Binding-site contacts:
Ligand atom C7 contacts residue GLU67 of chain 1.A at 4.0 Å.
Ligand atom C5 contacts residue VAL66 of chain 1.A at 4.2 Å (hydrophobic).
Ligand atom O1A contacts residue THR120 of chain 1.A at 3.2 Å (h-bond).
Ligand atom C1 contacts residue THR120 of chain 1.A at 3.8 Å.
Ligand atom O9 contacts residue ARG121 of chain 1.A at 3.2 Å (salt-bridge).
Ligand atom C6 contacts residue ASP137 of chain 1.A at 3.5 Å.
Ligand atom C3 contacts residue VAL66 of chain 1.A at 4.2 Å (hydrophobic).
Ligand atom O1B contacts residue THR120 of chain 1.A at 3.0 Å (h-bond).
Ligand atom O7 contacts residue GLU67 of chain 1.A at 3.2 Å.
Ligand atom C4 contacts residue THR120 of chain 1.A at 4.2 Å.
Ligand atom C11 contacts residue TYR119 of chain 1.A at 3.3 Å (hydrophobic).
Ligand atom O4 contacts residue TYR118 of chain 1.A at 4.0 Å.
Ligand atom C1 contacts residue TYR118 of chain 1.A at 4.0 Å (hydrophobic).
Ligand atom C7 contacts residue TYR119 of chain 1.A at 4.1 Å (hydrophobic).
Ligand atom O6 contacts residue VAL66 of chain 1.A at 3.4 Å.
Ligand atom O3 contacts residue VAL66 of chain 1.A at 3.0 Å.
Ligand atom O1A contacts residue TYR119 of chain 1.A at 3.9 Å.
Ligand atom C6 contacts residue ARG146 of chain 1.A at 3.7 Å.
Ligand atom O8 contacts residue ARG121 of chain 1.A at 3.1 Å (salt-bridge).
Ligand atom O1A contacts residue TYR118 of chain 1.A at 4.2 Å.
Ligand atom O6 contacts residue ASP137 of chain 1.A at 3.6 Å (salt-bridge).
Ligand atom O8 contacts residue TYR119 of chain 1.A at 3.8 Å.
Ligand atom C8 contacts residue VAL66 of chain 1.A at 4.0 Å (hydrophobic).
Ligand atom N5 contacts residue TYR119 of chain 1.A at 4.0 Å.
Ligand atom O9 contacts residue ASN65 of chain 1.A at 3.6 Å.
Ligand atom O6 contacts residue TYR122 of chain 1.A at 3.1 Å (h-bond).
Ligand atom C6 contacts residue TYR122 of chain 1.A at 3.6 Å (hydrophobic).
Ligand atom N5 contacts residue TYR118 of chain 1.A at 2.9 Å (h-bond).
Ligand atom C6 contacts residue TYR118 of chain 1.A at 3.5 Å (hydrophobic).
Ligand atom C10 contacts residue TYR118 of chain 1.A at 4.0 Å (hydrophobic).
Ligand atom O1B contacts residue TYR118 of chain 1.A at 4.0 Å.
Ligand atom C5 contacts residue TYR118 of chain 1.A at 3.4 Å (hydrophobic).
Ligand atom O1A contacts residue ARG121 of chain 1.A at 4.0 Å.
Ligand atom O9 contacts residue SER76 of chain 1.A at 4.1 Å.
Ligand atom C4 contacts residue TYR118 of chain 1.A at 3.2 Å (hydrophobic).
Ligand atom C11 contacts residue SER117 of chain 1.A at 4.1 Å.
Ligand atom O5 contacts residue VAL66 of chain 1.A at 3.9 Å.
Ligand atom C9 contacts residue ARG121 of chain 1.A at 3.7 Å.
Ligand atom C7 contacts residue VAL66 of chain 1.A at 4.2 Å (hydrophobic).
Ligand atom C6 contacts residue THR120 of chain 1.A at 4.1 Å.

A small-molecule ligand and the protein it binds are described below.
Small molecule (SMILES): CC(=O)N[C@@H]1[C@@H](O)[C@H](O[C@@H]2O[C@H](CO)[C@H](O)[C@H](O[C@]3(C(=O)O)C[C@H](O)[C@@H](NC(C)=O)[C@H]([C@H](O)[C@H](O)CO)O3)[C@H]2O)[C@@H](CO)O[C@H]1O

Sequence of chain 1.A:
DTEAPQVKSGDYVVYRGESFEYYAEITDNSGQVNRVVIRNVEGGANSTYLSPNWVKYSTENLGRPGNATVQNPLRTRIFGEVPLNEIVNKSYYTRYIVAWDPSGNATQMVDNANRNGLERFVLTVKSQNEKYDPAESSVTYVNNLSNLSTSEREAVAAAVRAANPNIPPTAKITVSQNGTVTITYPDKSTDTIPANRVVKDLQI